Sequence of chain 1.A:
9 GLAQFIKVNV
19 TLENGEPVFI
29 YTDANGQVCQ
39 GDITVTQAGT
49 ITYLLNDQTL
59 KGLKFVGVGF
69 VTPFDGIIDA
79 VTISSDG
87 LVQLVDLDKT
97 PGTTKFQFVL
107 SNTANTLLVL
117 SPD

Binding-site contacts:
Ligand atom CG contacts residue ASP92 of chain 1.A at 3.3 Å.
Ligand atom ND2 contacts residue ILE75 of chain 1.A at 3.1 Å (h-bond).
Ligand atom O contacts residue THR100 of chain 1.A at 3.0 Å (h-bond).
Ligand atom OD1 contacts residue VAL43 of chain 1.A at 2.5 Å.
Ligand atom CA contacts residue THR100 of chain 1.A at 3.3 Å.
Ligand atom CB contacts residue LYS95 of chain 1.A at 3.4 Å.
Ligand atom ND2 contacts residue ASP92 of chain 1.A at 2.9 Å (salt-bridge).
Ligand atom O contacts residue ASP40 of chain 1.A at 3.3 Å.
Ligand atom N contacts residue ASP40 of chain 1.A at 3.2 Å (salt-bridge).
Ligand atom CG contacts residue VAL43 of chain 1.A at 3.5 Å (hydrophobic).
Ligand atom O contacts residue GLY98 of chain 1.A at 3.2 Å (h-bond).
Ligand atom N contacts residue LYS95 of chain 1.A at 3.4 Å (salt-bridge).
Ligand atom O contacts residue THR42 of chain 1.A at 3.4 Å.
Ligand atom N contacts residue THR100 of chain 1.A at 2.9 Å (h-bond).
Ligand atom CD1 contacts residue PHE102 of chain 1.A at 3.5 Å (hydrophobic).
Ligand atom CB contacts residue ASP40 of chain 1.A at 3.4 Å.
Ligand atom O contacts residue LYS101 of chain 1.A at 3.4 Å.
Ligand atom CG contacts residue THR96 of chain 1.A at 3.3 Å.
Ligand atom O contacts residue THR99 of chain 1.A at 3.2 Å.
Ligand atom ND2 contacts residue THR96 of chain 1.A at 2.8 Å (h-bond).
Ligand atom CA contacts residue VAL43 of chain 1.A at 3.5 Å (hydrophobic).
Ligand atom CA contacts residue ILE41 of chain 1.A at 3.4 Å (hydrophobic).
Ligand atom O contacts residue VAL43 of chain 1.A at 2.7 Å (h-bond).
Ligand atom N contacts residue PHE102 of chain 1.A at 3.0 Å (h-bond).
Ligand atom CA contacts residue GLY98 of chain 1.A at 3.5 Å.
Ligand atom N contacts residue GLY98 of chain 1.A at 2.7 Å (h-bond).
Ligand atom O contacts residue VAL43 of chain 1.A at 3.4 Å (h-bond).
Ligand atom CG1 contacts residue PHE102 of chain 1.A at 3.4 Å (hydrophobic).
Ligand atom OD1 contacts residue ASP92 of chain 1.A at 3.1 Å (salt-bridge).
Ligand atom CD1 contacts residue ILE49 of chain 1.A at 3.4 Å (hydrophobic).
Ligand atom O contacts residue PHE102 of chain 1.A at 2.9 Å (h-bond).
Ligand atom N contacts residue VAL43 of chain 1.A at 2.8 Å (h-bond).
Ligand atom N contacts residue ILE41 of chain 1.A at 3.1 Å (h-bond).
Ligand atom CD1 contacts residue THR42 of chain 1.A at 3.4 Å.
Ligand atom O contacts residue ILE41 of chain 1.A at 3.5 Å (h-bond).
Ligand atom NE contacts residue THR42 of chain 1.A at 3.5 Å.
Ligand atom CB contacts residue THR96 of chain 1.A at 3.0 Å.
Ligand atom CA contacts residue LYS95 of chain 1.A at 3.5 Å.
Ligand atom CG contacts residue LYS95 of chain 1.A at 3.2 Å.
Ligand atom O contacts residue THR44 of chain 1.A at 3.0 Å.

This protein binds this small molecule.
Small molecule (SMILES): CC[C@H](C)[C@H](NC(=O)[C@H](CCC(N)=O)NC(=O)[C@@H]1CCCN1)C(=O)N[C@H](C(=O)N[C@@H](CC(N)=O)C(=O)N[C@@H](CCCN=C(N)N)C(=O)N1CCC[C@H]1C=O)[C@@H](C)CC